Sequence of chain 2.A:
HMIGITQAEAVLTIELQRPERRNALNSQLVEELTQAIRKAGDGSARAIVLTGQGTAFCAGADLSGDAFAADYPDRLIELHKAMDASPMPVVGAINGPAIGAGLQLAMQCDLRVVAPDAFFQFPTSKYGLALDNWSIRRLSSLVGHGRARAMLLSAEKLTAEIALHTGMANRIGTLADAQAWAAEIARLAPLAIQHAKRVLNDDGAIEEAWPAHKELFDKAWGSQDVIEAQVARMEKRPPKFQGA

Binding-site contacts:
Ligand atom N6 contacts residue ASP151 of chain 2.A at 3.7 Å.
Ligand atom C12 contacts residue GLN127 of chain 2.A at 4.0 Å.
Ligand atom C9 contacts residue LYS100 of chain 2.A at 4.1 Å.
Ligand atom F57 contacts residue HIS99 of chain 2.A at 2.9 Å.
Ligand atom F57 contacts residue LEU95 of chain 2.A at 3.9 Å.
Ligand atom C29 contacts residue ILE96 of chain 2.A at 4.2 Å (hydrophobic).
Ligand atom F56 contacts residue ILE96 of chain 2.A at 3.8 Å.
Ligand atom F57 contacts residue GLN123 of chain 2.A at 3.2 Å.
Ligand atom C5 contacts residue ASP151 of chain 2.A at 3.6 Å.
Ligand atom C2 contacts residue HIS99 of chain 2.A at 3.8 Å.
Ligand atom C7 contacts residue HIS99 of chain 2.A at 4.1 Å.
Ligand atom C32 contacts residue HIS99 of chain 2.A at 4.0 Å.
Ligand atom C1 contacts residue ASP151 of chain 2.A at 3.5 Å.
Ligand atom C17 contacts residue ASP151 of chain 2.A at 3.6 Å.
Ligand atom C8 contacts residue HIS99 of chain 2.A at 3.8 Å.
Ligand atom C32 contacts residue ASP103 of chain 2.A at 3.5 Å.
Ligand atom C3 contacts residue ASP151 of chain 2.A at 3.6 Å.
Ligand atom F56 contacts residue HIS99 of chain 2.A at 3.9 Å.
Ligand atom F58 contacts residue GLN123 of chain 2.A at 3.0 Å.
Ligand atom C20 contacts residue ILE96 of chain 2.A at 3.8 Å (hydrophobic).
Ligand atom C13 contacts residue GLN123 of chain 2.A at 3.7 Å.
Ligand atom C33 contacts residue ILE225 of chain 2.A at 4.0 Å (hydrophobic).
Ligand atom C11 contacts residue TRP153 of chain 2.A at 4.1 Å (hydrophobic).
Ligand atom C13 contacts residue HIS99 of chain 2.A at 4.0 Å.
Ligand atom C18 contacts residue ILE96 of chain 2.A at 4.0 Å (hydrophobic).
Ligand atom F58 contacts residue ASP151 of chain 2.A at 4.1 Å.
Ligand atom C18 contacts residue ASP151 of chain 2.A at 3.6 Å.
Ligand atom C13 contacts residue LEU95 of chain 2.A at 3.9 Å (hydrophobic).
Ligand atom C33 contacts residue ASP103 of chain 2.A at 3.8 Å.
Ligand atom C10 contacts residue HIS99 of chain 2.A at 4.1 Å.
Ligand atom C12 contacts residue TRP153 of chain 2.A at 3.5 Å (hydrophobic).
Ligand atom C31 contacts residue ASP93 of chain 2.A at 4.0 Å.
Ligand atom C11 contacts residue GLN127 of chain 2.A at 3.6 Å.
Ligand atom F58 contacts residue LEU95 of chain 2.A at 3.6 Å.
Ligand atom F56 contacts residue LEU95 of chain 2.A at 3.4 Å.
Ligand atom N4 contacts residue ASP151 of chain 2.A at 3.4 Å.
Ligand atom N19 contacts residue ASP151 of chain 2.A at 3.6 Å.
Ligand atom C17 contacts residue ILE96 of chain 2.A at 3.8 Å (hydrophobic).
Ligand atom C5 contacts residue ILE96 of chain 2.A at 4.0 Å (hydrophobic).
Ligand atom C9 contacts residue HIS99 of chain 2.A at 3.8 Å.

The protein below binds the small molecule below.
Small molecule (SMILES): CCc1ccc([C@H]2C[C@@H](C(F)(F)F)n3ncc(C(=O)NCc4ccc(OC)cc4)c3N2)cc1